This protein binds this small molecule.
Small molecule (SMILES): Cc1ccsc1CNc1cnn(C)c(=O)c1Cl

Binding-site contacts:
Ligand atom C06 contacts residue TRP40 of chain 1.A at 3.7 Å (hydrophobic).
Ligand atom O27 contacts residue ASN99 of chain 1.A at 3.1 Å (h-bond).
Ligand atom N21 contacts residue VAL46 of chain 1.A at 3.7 Å.
Ligand atom CL2 contacts residue TYR98 of chain 1.A at 3.8 Å.
Ligand atom C06 contacts residue PRO41 of chain 1.A at 3.9 Å (hydrophobic).
Ligand atom C28 contacts residue ASN99 of chain 1.A at 4.3 Å.
Ligand atom O27 contacts residue TYR56 of chain 1.A at 4.1 Å.
Ligand atom C28 contacts residue LEU53 of chain 1.A at 4.2 Å (hydrophobic).
Ligand atom C08 contacts residue ILE105 of chain 1.A at 3.9 Å (hydrophobic).
Ligand atom C01 contacts residue LEU51 of chain 1.A at 4.2 Å (hydrophobic).
Ligand atom C17 contacts residue LEU53 of chain 1.A at 4.1 Å (hydrophobic).
Ligand atom N21 contacts residue ILE105 of chain 1.A at 3.7 Å.
Ligand atom C06 contacts residue ILE105 of chain 1.A at 4.0 Å (hydrophobic).
Ligand atom C18 contacts residue PRO41 of chain 1.A at 4.3 Å (hydrophobic).
Ligand atom N20 contacts residue VAL46 of chain 1.A at 3.9 Å.
Ligand atom C22 contacts residue VAL46 of chain 1.A at 3.6 Å (hydrophobic).
Ligand atom S10 contacts residue ILE105 of chain 1.A at 3.9 Å.
Ligand atom C26 contacts residue ASN99 of chain 1.A at 4.0 Å.
Ligand atom C01 contacts residue PRO41 of chain 1.A at 4.0 Å (hydrophobic).
Ligand atom C17 contacts residue LEU51 of chain 1.A at 4.2 Å (hydrophobic).
Ligand atom C12 contacts residue LEU51 of chain 1.A at 3.8 Å (hydrophobic).
Ligand atom O27 contacts residue CYS95 of chain 1.A at 4.1 Å.
Ligand atom C22 contacts residue ILE105 of chain 1.A at 4.1 Å (hydrophobic).
Ligand atom C22 contacts residue PRO41 of chain 1.A at 4.2 Å (hydrophobic).
Ligand atom C01 contacts residue TRP40 of chain 1.A at 3.4 Å (hydrophobic).
Ligand atom C26 contacts residue VAL46 of chain 1.A at 4.2 Å (hydrophobic).
Ligand atom N15 contacts residue LEU53 of chain 1.A at 3.8 Å.
Ligand atom C18 contacts residue ILE105 of chain 1.A at 4.0 Å (hydrophobic).
Ligand atom N20 contacts residue ILE105 of chain 1.A at 3.7 Å.
Ligand atom N15 contacts residue LEU51 of chain 1.A at 4.0 Å.
Ligand atom C26 contacts residue ILE105 of chain 1.A at 3.6 Å (hydrophobic).
Ligand atom CL2 contacts residue ASN99 of chain 1.A at 3.0 Å.
Ligand atom CL2 contacts residue LEU53 of chain 1.A at 4.0 Å.
Ligand atom C05 contacts residue TRP40 of chain 1.A at 4.2 Å (hydrophobic).
Ligand atom C05 contacts residue PRO41 of chain 1.A at 4.2 Å (hydrophobic).
Ligand atom O27 contacts residue ILE105 of chain 1.A at 3.9 Å.
Ligand atom C18 contacts residue LEU51 of chain 1.A at 3.9 Å (hydrophobic).
Ligand atom C28 contacts residue ILE105 of chain 1.A at 4.0 Å (hydrophobic).
Ligand atom C22 contacts residue PHE42 of chain 1.A at 3.7 Å (hydrophobic).
Ligand atom N20 contacts residue PRO41 of chain 1.A at 3.7 Å.

Sequence of chain 1.A:
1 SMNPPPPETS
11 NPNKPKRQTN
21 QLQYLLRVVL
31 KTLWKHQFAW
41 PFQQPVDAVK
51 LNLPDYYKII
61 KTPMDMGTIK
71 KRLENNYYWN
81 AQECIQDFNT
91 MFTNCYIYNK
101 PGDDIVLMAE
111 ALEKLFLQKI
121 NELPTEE